Sequence of chain 1.A:
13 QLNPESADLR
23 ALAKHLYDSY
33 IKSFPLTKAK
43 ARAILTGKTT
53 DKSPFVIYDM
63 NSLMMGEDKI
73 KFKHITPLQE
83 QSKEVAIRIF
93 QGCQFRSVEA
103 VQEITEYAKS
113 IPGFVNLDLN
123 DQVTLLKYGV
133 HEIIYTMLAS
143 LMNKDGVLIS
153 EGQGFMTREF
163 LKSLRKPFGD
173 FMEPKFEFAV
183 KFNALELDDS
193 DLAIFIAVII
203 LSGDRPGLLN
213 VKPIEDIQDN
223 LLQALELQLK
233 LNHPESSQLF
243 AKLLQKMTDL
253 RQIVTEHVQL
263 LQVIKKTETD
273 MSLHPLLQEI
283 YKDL

The protein below binds the small molecule below.
Small molecule (SMILES): CCCCCCCCc1ccc2n1[B-](F)(F)[N+]1=C(CCCCC(=O)O)C=CC1=C2

Binding-site contacts:
Ligand atom N01 contacts residue LEU140 of chain 1.A at 3.9 Å.
Ligand atom O02 contacts residue LYS73 of chain 1.A at 4.0 Å.
Ligand atom O01 contacts residue SER152 of chain 1.A at 3.9 Å.
Ligand atom C11 contacts residue ILE136 of chain 1.A at 3.5 Å (hydrophobic).
Ligand atom C19 contacts residue PHE74 of chain 1.A at 4.0 Å (hydrophobic).
Ligand atom C02 contacts residue CYS95 of chain 1.A at 3.5 Å (hydrophobic).
Ligand atom C17 contacts residue ILE151 of chain 1.A at 3.6 Å (hydrophobic).
Ligand atom C15 contacts residue ILE151 of chain 1.A at 3.3 Å (hydrophobic).
Ligand atom C13 contacts residue MET139 of chain 1.A at 3.3 Å (hydrophobic).
Ligand atom C21 contacts residue ILE91 of chain 1.A at 4.0 Å (hydrophobic).
Ligand atom O01 contacts residue ILE77 of chain 1.A at 3.7 Å.
Ligand atom C08 contacts residue ARG98 of chain 1.A at 3.9 Å.
Ligand atom C09 contacts residue ILE136 of chain 1.A at 4.0 Å (hydrophobic).
Ligand atom O02 contacts residue PHE74 of chain 1.A at 2.8 Å.
Ligand atom C10 contacts residue MET139 of chain 1.A at 3.3 Å (hydrophobic).
Ligand atom C10 contacts residue LEU140 of chain 1.A at 3.6 Å (hydrophobic).
Ligand atom C05 contacts residue LEU140 of chain 1.A at 3.9 Å (hydrophobic).
Ligand atom C12 contacts residue ALA102 of chain 1.A at 3.6 Å (hydrophobic).
Ligand atom C01 contacts residue CYS95 of chain 1.A at 3.6 Å (hydrophobic).
Ligand atom C19 contacts residue ILE77 of chain 1.A at 3.3 Å (hydrophobic).
Ligand atom C06 contacts residue LEU140 of chain 1.A at 3.8 Å (hydrophobic).
Ligand atom C18 contacts residue ILE77 of chain 1.A at 3.1 Å (hydrophobic).
Ligand atom C10 contacts residue ILE136 of chain 1.A at 3.8 Å (hydrophobic).
Ligand atom C20 contacts residue ILE91 of chain 1.A at 3.6 Å (hydrophobic).
Ligand atom N02 contacts residue CYS95 of chain 1.A at 3.8 Å.
Ligand atom C22 contacts residue CYS95 of chain 1.A at 3.6 Å (hydrophobic).
Ligand atom C09 contacts residue LEU143 of chain 1.A at 4.1 Å (hydrophobic).
Ligand atom C11 contacts residue ALA102 of chain 1.A at 4.0 Å (hydrophobic).
Ligand atom C03 contacts residue SER99 of chain 1.A at 4.1 Å.
Ligand atom O02 contacts residue ILE77 of chain 1.A at 3.1 Å.
Ligand atom F01 contacts residue ARG98 of chain 1.A at 3.9 Å.
Ligand atom C11 contacts residue MET139 of chain 1.A at 3.5 Å (hydrophobic).
Ligand atom F01 contacts residue CYS95 of chain 1.A at 3.3 Å.
Ligand atom C12 contacts residue MET139 of chain 1.A at 3.8 Å (hydrophobic).
Ligand atom C04 contacts residue SER99 of chain 1.A at 3.5 Å.
Ligand atom C03 contacts residue CYS95 of chain 1.A at 3.2 Å (hydrophobic).
Ligand atom C09 contacts residue LEU140 of chain 1.A at 3.7 Å (hydrophobic).
Ligand atom C13 contacts residue PHE36 of chain 1.A at 3.9 Å (hydrophobic).
Ligand atom C01 contacts residue MET174 of chain 1.A at 3.3 Å (hydrophobic).
Ligand atom C13 contacts residue ILE106 of chain 1.A at 3.4 Å (hydrophobic).